Binding-site contacts:
Ligand atom C7 contacts residue ASN603 of chain 1.A at 3.4 Å.
Ligand atom C8 contacts residue ASN603 of chain 1.A at 3.2 Å.
Ligand atom C2 contacts residue ASN603 of chain 1.A at 2.5 Å.
Ligand atom C1 contacts residue ASN603 of chain 1.A at 1.4 Å.
Ligand atom C4 contacts residue ASN603 of chain 1.A at 4.2 Å.
Ligand atom O5 contacts residue ASN603 of chain 1.A at 2.4 Å (h-bond).
Ligand atom C5 contacts residue ASN603 of chain 1.A at 3.7 Å.
Ligand atom O7 contacts residue ASN603 of chain 1.A at 4.4 Å.
Ligand atom C3 contacts residue ASN603 of chain 1.A at 3.8 Å.
Ligand atom N2 contacts residue ASN603 of chain 1.A at 2.9 Å (h-bond).

A protein and the small-molecule ligand that binds it are described below.
Small molecule (SMILES): CC(=O)N[C@@H]1[C@@H](O)[C@H](O)[C@@H](CO)O[C@H]1O

Sequence of chain 1.A:
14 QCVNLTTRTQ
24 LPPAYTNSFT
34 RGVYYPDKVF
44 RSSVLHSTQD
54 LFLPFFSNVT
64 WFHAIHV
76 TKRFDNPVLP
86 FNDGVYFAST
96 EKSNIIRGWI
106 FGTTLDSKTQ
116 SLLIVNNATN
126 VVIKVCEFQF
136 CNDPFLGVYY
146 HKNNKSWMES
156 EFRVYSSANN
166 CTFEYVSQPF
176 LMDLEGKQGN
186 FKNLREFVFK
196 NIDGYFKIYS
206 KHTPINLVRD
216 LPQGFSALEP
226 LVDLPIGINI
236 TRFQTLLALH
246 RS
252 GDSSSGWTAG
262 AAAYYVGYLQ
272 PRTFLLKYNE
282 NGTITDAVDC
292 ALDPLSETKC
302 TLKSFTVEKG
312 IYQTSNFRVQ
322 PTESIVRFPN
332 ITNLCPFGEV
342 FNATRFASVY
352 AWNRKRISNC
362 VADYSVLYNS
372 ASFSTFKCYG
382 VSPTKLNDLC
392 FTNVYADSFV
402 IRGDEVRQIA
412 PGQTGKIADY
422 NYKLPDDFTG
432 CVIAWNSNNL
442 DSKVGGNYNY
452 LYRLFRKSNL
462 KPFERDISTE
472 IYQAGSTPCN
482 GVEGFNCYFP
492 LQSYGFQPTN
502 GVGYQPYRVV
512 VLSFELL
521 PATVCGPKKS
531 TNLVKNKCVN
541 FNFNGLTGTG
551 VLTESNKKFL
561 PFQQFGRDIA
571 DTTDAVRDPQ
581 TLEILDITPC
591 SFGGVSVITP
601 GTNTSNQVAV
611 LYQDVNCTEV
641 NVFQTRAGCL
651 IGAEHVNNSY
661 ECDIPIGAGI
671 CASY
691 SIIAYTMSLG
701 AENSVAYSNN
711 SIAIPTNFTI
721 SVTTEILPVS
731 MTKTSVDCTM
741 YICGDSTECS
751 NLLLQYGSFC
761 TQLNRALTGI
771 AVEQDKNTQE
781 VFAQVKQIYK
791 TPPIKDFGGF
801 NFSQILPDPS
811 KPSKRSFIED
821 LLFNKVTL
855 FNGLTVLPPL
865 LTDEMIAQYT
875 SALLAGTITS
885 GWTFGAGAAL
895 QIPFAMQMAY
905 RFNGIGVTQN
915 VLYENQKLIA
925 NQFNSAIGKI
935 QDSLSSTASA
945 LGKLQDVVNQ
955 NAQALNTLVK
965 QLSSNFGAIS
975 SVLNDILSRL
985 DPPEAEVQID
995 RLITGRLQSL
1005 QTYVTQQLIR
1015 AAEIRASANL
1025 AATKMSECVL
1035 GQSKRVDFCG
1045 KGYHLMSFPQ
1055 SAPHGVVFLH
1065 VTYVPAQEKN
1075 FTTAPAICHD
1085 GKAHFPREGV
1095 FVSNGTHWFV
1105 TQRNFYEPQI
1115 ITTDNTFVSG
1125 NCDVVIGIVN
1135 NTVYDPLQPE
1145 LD